Binding-site contacts:
Ligand atom O5 contacts residue ALA19 of chain 1.A at 3.5 Å.
Ligand atom O6 contacts residue ALA19 of chain 1.A at 3.6 Å.
Ligand atom C3 contacts residue ASN20 of chain 1.A at 3.8 Å.
Ligand atom O5 contacts residue ASN20 of chain 1.A at 2.4 Å (h-bond).
Ligand atom C5 contacts residue TRP23 of chain 1.A at 3.8 Å (hydrophobic).
Ligand atom O5 contacts residue TRP23 of chain 1.A at 3.8 Å.
Ligand atom C6 contacts residue TRP23 of chain 1.A at 4.0 Å (hydrophobic).
Ligand atom C1 contacts residue TRP23 of chain 1.A at 3.8 Å (hydrophobic).
Ligand atom N2 contacts residue ASN20 of chain 1.A at 3.0 Å (h-bond).
Ligand atom C7 contacts residue ASN20 of chain 1.A at 3.4 Å.
Ligand atom C1 contacts residue ASN20 of chain 1.A at 1.4 Å.
Ligand atom C4 contacts residue ASN20 of chain 1.A at 4.2 Å.
Ligand atom C1 contacts residue ALA19 of chain 1.A at 4.4 Å (hydrophobic).
Ligand atom O7 contacts residue ASN20 of chain 1.A at 3.5 Å (h-bond).
Ligand atom C6 contacts residue ALA19 of chain 1.A at 4.0 Å (hydrophobic).
Ligand atom C2 contacts residue ASN20 of chain 1.A at 2.5 Å.
Ligand atom C5 contacts residue ALA19 of chain 1.A at 4.3 Å (hydrophobic).
Ligand atom C5 contacts residue ASN20 of chain 1.A at 3.7 Å.

Sequence of chain 1.A:
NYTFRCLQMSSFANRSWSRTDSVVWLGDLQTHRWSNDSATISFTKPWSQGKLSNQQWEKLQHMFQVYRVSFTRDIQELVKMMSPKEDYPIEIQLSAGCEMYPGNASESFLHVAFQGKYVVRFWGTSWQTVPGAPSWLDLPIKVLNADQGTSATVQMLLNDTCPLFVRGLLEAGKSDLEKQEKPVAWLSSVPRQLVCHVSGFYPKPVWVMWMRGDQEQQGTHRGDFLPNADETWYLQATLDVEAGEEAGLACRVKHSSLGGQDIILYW

The protein below binds the small molecule below.
Small molecule (SMILES): CC(=O)N[C@@H]1[C@@H](O)[C@H](O)[C@@H](CO)O[C@H]1O